Sequence of chain 1.A:
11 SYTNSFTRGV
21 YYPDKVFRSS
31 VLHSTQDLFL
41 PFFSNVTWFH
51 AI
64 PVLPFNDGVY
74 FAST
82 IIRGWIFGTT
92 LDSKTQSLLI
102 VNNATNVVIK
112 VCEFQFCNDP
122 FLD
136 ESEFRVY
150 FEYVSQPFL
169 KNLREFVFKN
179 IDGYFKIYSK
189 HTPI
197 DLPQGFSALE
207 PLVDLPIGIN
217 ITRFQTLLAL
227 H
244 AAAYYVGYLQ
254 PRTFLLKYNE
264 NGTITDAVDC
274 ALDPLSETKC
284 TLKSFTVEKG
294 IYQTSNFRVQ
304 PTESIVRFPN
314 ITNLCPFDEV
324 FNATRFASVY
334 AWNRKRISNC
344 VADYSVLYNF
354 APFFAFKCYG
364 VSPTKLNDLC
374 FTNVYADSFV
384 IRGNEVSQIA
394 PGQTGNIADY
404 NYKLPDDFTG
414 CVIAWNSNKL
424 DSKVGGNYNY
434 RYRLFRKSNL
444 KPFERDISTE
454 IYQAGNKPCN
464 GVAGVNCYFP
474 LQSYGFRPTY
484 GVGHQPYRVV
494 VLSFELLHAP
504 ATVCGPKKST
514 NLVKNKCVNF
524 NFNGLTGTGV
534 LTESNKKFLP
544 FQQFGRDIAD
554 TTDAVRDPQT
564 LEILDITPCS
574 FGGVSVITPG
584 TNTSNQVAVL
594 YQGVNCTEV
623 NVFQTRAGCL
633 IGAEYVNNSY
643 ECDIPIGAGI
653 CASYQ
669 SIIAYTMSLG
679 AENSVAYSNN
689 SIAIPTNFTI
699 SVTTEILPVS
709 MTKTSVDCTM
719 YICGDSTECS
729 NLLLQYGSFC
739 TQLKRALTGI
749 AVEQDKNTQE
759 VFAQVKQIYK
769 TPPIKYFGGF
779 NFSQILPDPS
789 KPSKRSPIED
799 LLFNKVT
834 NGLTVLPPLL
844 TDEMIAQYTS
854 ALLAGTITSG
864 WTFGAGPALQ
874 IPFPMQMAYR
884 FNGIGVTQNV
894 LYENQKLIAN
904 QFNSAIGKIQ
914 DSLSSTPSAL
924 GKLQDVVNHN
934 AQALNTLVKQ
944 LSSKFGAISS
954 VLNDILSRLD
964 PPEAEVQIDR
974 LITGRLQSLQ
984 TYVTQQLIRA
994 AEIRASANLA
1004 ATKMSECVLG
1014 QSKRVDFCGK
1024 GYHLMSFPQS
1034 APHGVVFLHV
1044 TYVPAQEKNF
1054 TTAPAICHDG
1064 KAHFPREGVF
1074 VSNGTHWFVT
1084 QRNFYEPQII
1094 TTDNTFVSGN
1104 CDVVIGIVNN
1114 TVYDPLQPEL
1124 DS

This protein binds this small molecule.
Small molecule (SMILES): CC(=O)N[C@H]1[C@H](O[C@H]2[C@H](O)[C@@H](NC(C)=O)CO[C@@H]2CO)O[C@H](CO)[C@@H](O)[C@@H]1O

Binding-site contacts:
Ligand atom C5 contacts residue GLN782 of chain 1.A at 4.5 Å.
Ligand atom O7 contacts residue ASN779 of chain 1.A at 3.3 Å (h-bond).
Ligand atom C6 contacts residue GLN782 of chain 1.A at 3.8 Å.
Ligand atom C8 contacts residue GLN782 of chain 1.A at 4.3 Å.
Ligand atom C3 contacts residue ASN779 of chain 1.A at 3.8 Å.
Ligand atom C2 contacts residue ASN779 of chain 1.A at 2.5 Å.
Ligand atom C5 contacts residue SER781 of chain 1.A at 3.5 Å.
Ligand atom C4 contacts residue ASN779 of chain 1.A at 4.2 Å.
Ligand atom C7 contacts residue ASN779 of chain 1.A at 3.3 Å.
Ligand atom O6 contacts residue GLN782 of chain 1.A at 4.1 Å.
Ligand atom C8 contacts residue ASN779 of chain 1.A at 4.0 Å.
Ligand atom O5 contacts residue SER781 of chain 1.A at 3.3 Å (h-bond).
Ligand atom C5 contacts residue ASN779 of chain 1.A at 3.7 Å.
Ligand atom O5 contacts residue ASN779 of chain 1.A at 2.4 Å (h-bond).
Ligand atom C1 contacts residue SER781 of chain 1.A at 3.4 Å.
Ligand atom C1 contacts residue ASN779 of chain 1.A at 1.4 Å.
Ligand atom N2 contacts residue ASN779 of chain 1.A at 2.9 Å (h-bond).
Ligand atom C6 contacts residue SER781 of chain 1.A at 4.1 Å.
Ligand atom O6 contacts residue SER781 of chain 1.A at 4.5 Å.